A protein and the small-molecule ligand that binds it are described below.
Small molecule (SMILES): NC(=O)CC[C@H](N)C(=O)O

Binding-site contacts:
Ligand atom CG contacts residue ASP160 of chain 1.C at 3.4 Å.
Ligand atom CB contacts residue THR121 of chain 1.C at 3.9 Å.
Ligand atom CD contacts residue ASP13 of chain 1.C at 3.6 Å.
Ligand atom C contacts residue PHE53 of chain 1.C at 3.4 Å (hydrophobic).
Ligand atom CG contacts residue PHE16 of chain 1.C at 3.5 Å (hydrophobic).
Ligand atom OE1 contacts residue PHE16 of chain 1.C at 3.7 Å.
Ligand atom C contacts residue THR73 of chain 1.C at 3.8 Å.
Ligand atom C contacts residue ILE72 of chain 1.C at 4.3 Å (hydrophobic).
Ligand atom CA contacts residue ASP160 of chain 1.C at 3.8 Å.
Ligand atom CD contacts residue HIS159 of chain 1.C at 4.1 Å.
Ligand atom CA contacts residue GLY71 of chain 1.C at 3.6 Å.
Ligand atom OE1 contacts residue LYS118 of chain 1.C at 2.6 Å (salt-bridge).
Ligand atom OE1 contacts residue ASP13 of chain 1.C at 3.4 Å (salt-bridge).
Ligand atom NE2 contacts residue PHE53 of chain 1.C at 4.1 Å.
Ligand atom C contacts residue GLY71 of chain 1.C at 3.9 Å.
Ligand atom C contacts residue ARG78 of chain 1.C at 3.3 Å.
Ligand atom N contacts residue ASP160 of chain 1.C at 2.8 Å (salt-bridge).
Ligand atom N contacts residue TYR188 of chain 1.C at 3.7 Å.
Ligand atom N contacts residue GLY71 of chain 1.C at 2.8 Å (h-bond).
Ligand atom NE2 contacts residue PHE16 of chain 1.C at 3.3 Å.
Ligand atom O contacts residue PHE53 of chain 1.C at 3.5 Å.
Ligand atom CA contacts residue PHE53 of chain 1.C at 4.0 Å (hydrophobic).
Ligand atom CB contacts residue ASP160 of chain 1.C at 4.2 Å.
Ligand atom OE1 contacts residue HIS159 of chain 1.C at 3.6 Å.
Ligand atom CD contacts residue THR121 of chain 1.C at 4.3 Å.
Ligand atom NE2 contacts residue ASP13 of chain 1.C at 3.0 Å (salt-bridge).
Ligand atom O contacts residue GLY122 of chain 1.C at 3.5 Å (h-bond).
Ligand atom CB contacts residue GLY71 of chain 1.C at 3.9 Å.
Ligand atom NE2 contacts residue ALA70 of chain 1.C at 3.6 Å.
Ligand atom OE1 contacts residue THR121 of chain 1.C at 3.9 Å.
Ligand atom CD contacts residue LYS118 of chain 1.C at 3.6 Å.
Ligand atom CD contacts residue PHE16 of chain 1.C at 3.4 Å (hydrophobic).
Ligand atom CB contacts residue PHE53 of chain 1.C at 3.5 Å (hydrophobic).
Ligand atom CG contacts residue HIS159 of chain 1.C at 3.8 Å.
Ligand atom CG contacts residue THR121 of chain 1.C at 4.1 Å.
Ligand atom O contacts residue ARG78 of chain 1.C at 2.4 Å (salt-bridge).
Ligand atom O contacts residue THR121 of chain 1.C at 3.9 Å.
Ligand atom N contacts residue THR73 of chain 1.C at 3.5 Å (h-bond).
Ligand atom CA contacts residue THR73 of chain 1.C at 4.2 Å.
Ligand atom NE2 contacts residue LYS118 of chain 1.C at 4.0 Å.

Sequence of chain 1.C:
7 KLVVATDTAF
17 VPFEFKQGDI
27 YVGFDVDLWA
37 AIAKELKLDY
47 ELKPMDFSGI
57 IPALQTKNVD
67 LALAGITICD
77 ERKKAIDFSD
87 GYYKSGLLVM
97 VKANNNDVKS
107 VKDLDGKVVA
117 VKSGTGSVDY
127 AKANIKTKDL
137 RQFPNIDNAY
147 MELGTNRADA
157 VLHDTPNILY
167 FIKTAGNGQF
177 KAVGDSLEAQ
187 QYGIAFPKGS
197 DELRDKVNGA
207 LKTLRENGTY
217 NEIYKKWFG